Sequence of chain 1.A:
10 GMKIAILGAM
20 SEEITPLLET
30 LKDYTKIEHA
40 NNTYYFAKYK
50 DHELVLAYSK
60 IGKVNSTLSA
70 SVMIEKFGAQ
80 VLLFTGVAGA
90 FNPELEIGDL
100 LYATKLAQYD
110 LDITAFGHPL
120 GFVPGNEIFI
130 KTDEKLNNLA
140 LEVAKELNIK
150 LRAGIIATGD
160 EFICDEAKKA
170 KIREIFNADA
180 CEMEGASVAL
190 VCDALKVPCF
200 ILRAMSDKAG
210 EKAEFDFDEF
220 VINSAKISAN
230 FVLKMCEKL

Sequence of chain 1.D:
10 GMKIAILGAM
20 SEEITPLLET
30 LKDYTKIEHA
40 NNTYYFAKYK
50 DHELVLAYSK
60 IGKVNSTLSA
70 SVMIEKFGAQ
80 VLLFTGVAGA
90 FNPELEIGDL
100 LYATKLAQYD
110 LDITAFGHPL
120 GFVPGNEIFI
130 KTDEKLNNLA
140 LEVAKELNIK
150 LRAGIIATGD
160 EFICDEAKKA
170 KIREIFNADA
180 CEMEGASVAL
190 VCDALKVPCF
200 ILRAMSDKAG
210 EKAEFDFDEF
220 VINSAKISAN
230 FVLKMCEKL

Binding-site contacts:
Ligand atom S contacts residue PHE115 of chain 1.A at 3.6 Å.
Ligand atom N7 contacts residue ALA87 of chain 1.D at 3.5 Å.
Ligand atom N1 contacts residue CYS180 of chain 1.D at 3.6 Å (h-bond).
Ligand atom N2' contacts residue ILE60 of chain 1.D at 3.0 Å.
Ligand atom N6 contacts residue PHE161 of chain 1.D at 3.5 Å.
Ligand atom C5 contacts residue PHE161 of chain 1.D at 3.3 Å (hydrophobic).
Ligand atom C7' contacts residue ILE60 of chain 1.D at 3.1 Å (hydrophobic).
Ligand atom C8 contacts residue ASP206 of chain 1.D at 3.5 Å.
Ligand atom N7 contacts residue SER205 of chain 1.D at 3.7 Å.
Ligand atom N1 contacts residue ILE162 of chain 1.D at 2.9 Å (h-bond).
Ligand atom C9' contacts residue PHE216 of chain 1.D at 3.3 Å (hydrophobic).
Ligand atom C8 contacts residue ALA87 of chain 1.D at 3.4 Å (hydrophobic).
Ligand atom N3 contacts residue MET182 of chain 1.D at 3.7 Å.
Ligand atom N7 contacts residue GLY88 of chain 1.D at 3.3 Å (h-bond).
Ligand atom N6 contacts residue ASP206 of chain 1.D at 3.0 Å (salt-bridge).
Ligand atom O3' contacts residue ILE60 of chain 1.D at 3.3 Å.
Ligand atom C5' contacts residue MET182 of chain 1.D at 3.6 Å (hydrophobic).
Ligand atom N6 contacts residue ILE162 of chain 1.D at 2.9 Å (h-bond).
Ligand atom C2 contacts residue ILE162 of chain 1.D at 3.7 Å (hydrophobic).
Ligand atom C1' contacts residue PHE216 of chain 1.D at 3.5 Å (hydrophobic).
Ligand atom C3' contacts residue ILE60 of chain 1.D at 3.7 Å (hydrophobic).
Ligand atom C2 contacts residue GLU160 of chain 1.D at 3.5 Å.
Ligand atom N3 contacts residue GLU181 of chain 1.D at 3.5 Å.
Ligand atom N7 contacts residue PHE161 of chain 1.D at 3.5 Å.
Ligand atom C2' contacts residue GLU183 of chain 1.D at 3.5 Å.
Ligand atom N1 contacts residue PHE161 of chain 1.D at 3.5 Å.
Ligand atom C2 contacts residue PHE161 of chain 1.D at 3.6 Å (hydrophobic).
Ligand atom C6 contacts residue PHE161 of chain 1.D at 3.4 Å (hydrophobic).
Ligand atom S contacts residue PHE161 of chain 1.D at 3.6 Å.
Ligand atom N7 contacts residue ASP206 of chain 1.D at 2.8 Å (salt-bridge).
Ligand atom O3' contacts residue GLU183 of chain 1.D at 2.6 Å (salt-bridge).
Ligand atom C2' contacts residue MET182 of chain 1.D at 3.7 Å (hydrophobic).
Ligand atom C3' contacts residue MET182 of chain 1.D at 3.7 Å (hydrophobic).
Ligand atom C9' contacts residue PHE115 of chain 1.A at 3.5 Å (hydrophobic).
Ligand atom C8 contacts residue GLY88 of chain 1.D at 3.6 Å.
Ligand atom C3' contacts residue GLU183 of chain 1.D at 3.3 Å.
Ligand atom C10 contacts residue VAL86 of chain 1.D at 3.1 Å (hydrophobic).
Ligand atom C8 contacts residue SER205 of chain 1.D at 3.4 Å.
Ligand atom O3' contacts residue ALA18 of chain 1.D at 3.4 Å.
Ligand atom C5 contacts residue GLY88 of chain 1.D at 3.6 Å.

A protein and the small-molecule ligand that binds it are described below.
Small molecule (SMILES): Nc1ncnc2c(CN3C[C@H](CSc4cnccn4)[C@@H](O)C3)c[nH]c12